Binding-site contacts:
Ligand atom C7 contacts residue ASN111 of chain 1.D at 3.2 Å.
Ligand atom C8 contacts residue MET114 of chain 1.D at 4.2 Å (hydrophobic).
Ligand atom C2 contacts residue ASP89 of chain 1.C at 4.0 Å.
Ligand atom C2 contacts residue ASN111 of chain 1.D at 2.5 Å.
Ligand atom C8 contacts residue ASP89 of chain 1.C at 4.3 Å.
Ligand atom C5 contacts residue PRO115 of chain 1.D at 3.9 Å (hydrophobic).
Ligand atom C8 contacts residue ASN111 of chain 1.D at 4.3 Å.
Ligand atom C7 contacts residue ASP89 of chain 1.C at 4.4 Å.
Ligand atom C1 contacts residue ASP89 of chain 1.C at 4.4 Å.
Ligand atom O7 contacts residue ASN111 of chain 1.D at 3.2 Å (h-bond).
Ligand atom O5 contacts residue ASN111 of chain 1.D at 2.4 Å (h-bond).
Ligand atom O5 contacts residue PRO115 of chain 1.D at 3.9 Å.
Ligand atom C1 contacts residue ASN111 of chain 1.D at 1.4 Å.
Ligand atom C3 contacts residue ASP89 of chain 1.C at 3.7 Å.
Ligand atom O6 contacts residue THR113 of chain 1.D at 4.2 Å.
Ligand atom C5 contacts residue ASN111 of chain 1.D at 3.6 Å.
Ligand atom N2 contacts residue ASP89 of chain 1.C at 3.4 Å (salt-bridge).
Ligand atom C4 contacts residue ASN111 of chain 1.D at 4.2 Å.
Ligand atom O3 contacts residue ASP89 of chain 1.C at 3.7 Å.
Ligand atom C3 contacts residue ASN111 of chain 1.D at 3.8 Å.
Ligand atom O6 contacts residue MET114 of chain 1.D at 3.7 Å.
Ligand atom O6 contacts residue PRO115 of chain 1.D at 4.3 Å.
Ligand atom C6 contacts residue MET114 of chain 1.D at 3.9 Å (hydrophobic).
Ligand atom C6 contacts residue PRO115 of chain 1.D at 3.8 Å (hydrophobic).
Ligand atom C1 contacts residue PRO115 of chain 1.D at 4.2 Å (hydrophobic).
Ligand atom N2 contacts residue ASN111 of chain 1.D at 2.9 Å (h-bond).

Sequence of chain 1.C:
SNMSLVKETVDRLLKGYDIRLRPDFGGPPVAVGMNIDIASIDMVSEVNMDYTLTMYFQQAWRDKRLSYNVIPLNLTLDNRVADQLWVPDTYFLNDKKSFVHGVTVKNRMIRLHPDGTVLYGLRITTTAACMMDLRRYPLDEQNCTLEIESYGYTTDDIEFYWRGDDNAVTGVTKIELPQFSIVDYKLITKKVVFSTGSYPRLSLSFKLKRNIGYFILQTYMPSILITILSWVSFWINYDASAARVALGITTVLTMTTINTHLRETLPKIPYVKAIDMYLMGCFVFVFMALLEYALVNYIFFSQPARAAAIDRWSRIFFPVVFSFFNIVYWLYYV

The small molecule below binds the protein below.
Small molecule (SMILES): CC(=O)N[C@H]1[C@H](O[C@H]2[C@H](O)[C@@H](NC(C)=O)CO[C@@H]2CO)O[C@H](CO)[C@@H](O[C@@H]2O[C@H](CO)[C@@H](O)[C@H](O)[C@@H]2O)[C@@H]1O

Sequence of chain 1.D:
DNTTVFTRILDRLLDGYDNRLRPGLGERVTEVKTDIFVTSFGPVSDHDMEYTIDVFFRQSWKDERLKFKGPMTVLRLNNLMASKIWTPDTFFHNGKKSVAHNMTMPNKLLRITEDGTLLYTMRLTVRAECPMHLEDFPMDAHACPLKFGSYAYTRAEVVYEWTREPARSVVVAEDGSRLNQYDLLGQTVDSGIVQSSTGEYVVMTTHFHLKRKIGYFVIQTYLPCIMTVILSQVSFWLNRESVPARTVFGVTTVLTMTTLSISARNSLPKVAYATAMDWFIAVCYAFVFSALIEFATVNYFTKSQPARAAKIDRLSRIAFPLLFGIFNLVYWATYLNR